This protein binds this small molecule.
Small molecule (SMILES): CC(=O)N[C@@H]1[C@@H](O)[C@H](O)[C@@H](CO)O[C@H]1O

Sequence of chain 27.F:
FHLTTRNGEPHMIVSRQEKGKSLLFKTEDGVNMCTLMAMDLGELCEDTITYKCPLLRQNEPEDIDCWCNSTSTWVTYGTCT

Binding-site contacts:
Ligand atom C6 contacts residue NAG1 of chain 27.DA at 4.3 Å.
Ligand atom O1 contacts residue SER70 of chain 27.F at 4.2 Å.
Ligand atom O5 contacts residue MET33 of chain 27.F at 4.2 Å.
Ligand atom C1 contacts residue VAL31 of chain 27.F at 4.3 Å (hydrophobic).
Ligand atom C5 contacts residue NAG1 of chain 27.DA at 4.3 Å.
Ligand atom C8 contacts residue ASN69 of chain 27.F at 3.4 Å.
Ligand atom N2 contacts residue ASN69 of chain 27.F at 4.3 Å.
Ligand atom C4 contacts residue NAG1 of chain 27.DA at 3.2 Å.
Ligand atom C3 contacts residue NAG1 of chain 27.DA at 3.7 Å.
Ligand atom O1 contacts residue VAL31 of chain 27.F at 3.4 Å (h-bond).
Ligand atom C1 contacts residue ASN69 of chain 27.F at 2.7 Å.
Ligand atom C5 contacts residue MET33 of chain 27.F at 3.7 Å (hydrophobic).
Ligand atom C5 contacts residue VAL31 of chain 27.F at 4.2 Å (hydrophobic).
Ligand atom O7 contacts residue ASN69 of chain 27.F at 3.8 Å.
Ligand atom O5 contacts residue ASN69 of chain 27.F at 2.8 Å (h-bond).
Ligand atom C8 contacts residue SER70 of chain 27.F at 3.7 Å.
Ligand atom O4 contacts residue NAG1 of chain 27.DA at 3.0 Å.
Ligand atom C3 contacts residue VAL31 of chain 27.F at 3.0 Å (hydrophobic).
Ligand atom C4 contacts residue VAL31 of chain 27.F at 3.8 Å (hydrophobic).
Ligand atom C6 contacts residue LEU24 of chain 27.F at 4.5 Å (hydrophobic).
Ligand atom N2 contacts residue VAL31 of chain 27.F at 4.0 Å.
Ligand atom C2 contacts residue ASN69 of chain 27.F at 4.2 Å.
Ligand atom O1 contacts residue ASN69 of chain 27.F at 2.1 Å (h-bond).
Ligand atom C8 contacts residue ARG57 of chain 27.F at 4.2 Å.
Ligand atom O1 contacts residue MET33 of chain 27.F at 3.9 Å.
Ligand atom O6 contacts residue NAG1 of chain 27.DA at 3.0 Å.
Ligand atom O3 contacts residue VAL31 of chain 27.F at 3.6 Å.
Ligand atom C6 contacts residue MET33 of chain 27.F at 3.5 Å (hydrophobic).
Ligand atom C2 contacts residue VAL31 of chain 27.F at 4.0 Å (hydrophobic).
Ligand atom C6 contacts residue ASN69 of chain 27.F at 4.4 Å.
Ligand atom C5 contacts residue ASN69 of chain 27.F at 3.7 Å.
Ligand atom O3 contacts residue NAG1 of chain 27.DA at 2.6 Å (h-bond).
Ligand atom O4 contacts residue VAL31 of chain 27.F at 3.3 Å.
Ligand atom C7 contacts residue SER70 of chain 27.F at 4.4 Å.
Ligand atom C7 contacts residue ASN69 of chain 27.F at 3.8 Å.